Sequence of chain 1.A:
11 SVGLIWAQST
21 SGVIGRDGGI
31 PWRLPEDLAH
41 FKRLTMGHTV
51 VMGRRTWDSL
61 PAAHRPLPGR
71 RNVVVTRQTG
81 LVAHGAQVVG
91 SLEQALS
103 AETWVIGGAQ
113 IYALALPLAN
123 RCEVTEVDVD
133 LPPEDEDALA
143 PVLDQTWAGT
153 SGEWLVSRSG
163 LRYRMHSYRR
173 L

This protein binds this small molecule.
Small molecule (SMILES): CCc1nc(N)nc(N)c1OCCCOc1cccc(C[C@@H](C(=O)O)C(F)F)c1

Binding-site contacts:
Ligand atom N07 contacts residue TRP16 of chain 1.A at 3.3 Å.
Ligand atom O28 contacts residue ARG70 of chain 1.A at 2.7 Å (salt-bridge).
Ligand atom C05 contacts residue ASP37 of chain 1.A at 3.5 Å.
Ligand atom F24 contacts residue LEU38 of chain 1.A at 3.3 Å.
Ligand atom C14 contacts residue LEU60 of chain 1.A at 3.6 Å (hydrophobic).
Ligand atom N09 contacts residue ILE108 of chain 1.A at 3.0 Å (h-bond).
Ligand atom C08 contacts residue NAP1 of chain 1.B at 3.3 Å.
Ligand atom C08 contacts residue PHE41 of chain 1.A at 3.5 Å (hydrophobic).
Ligand atom C29 contacts residue LEU67 of chain 1.A at 3.8 Å (hydrophobic).
Ligand atom C16 contacts residue LEU60 of chain 1.A at 3.8 Å (hydrophobic).
Ligand atom N07 contacts residue PHE41 of chain 1.A at 3.4 Å.
Ligand atom F25 contacts residue LYS42 of chain 1.A at 3.7 Å.
Ligand atom N06 contacts residue ILE15 of chain 1.A at 3.7 Å.
Ligand atom C01 contacts residue LEU38 of chain 1.A at 3.4 Å (hydrophobic).
Ligand atom C26 contacts residue ARG70 of chain 1.A at 3.5 Å.
Ligand atom C21 contacts residue HIS64 of chain 1.A at 3.8 Å.
Ligand atom C03 contacts residue ASP37 of chain 1.A at 3.5 Å.
Ligand atom F25 contacts residue LEU38 of chain 1.A at 3.6 Å.
Ligand atom N09 contacts residue TYR114 of chain 1.A at 3.3 Å (h-bond).
Ligand atom N09 contacts residue NAP1 of chain 1.B at 3.6 Å (h-bond).
Ligand atom C02 contacts residue ASP37 of chain 1.A at 3.5 Å.
Ligand atom O15 contacts residue LEU60 of chain 1.A at 3.4 Å.
Ligand atom N06 contacts residue TRP16 of chain 1.A at 3.7 Å.
Ligand atom O28 contacts residue PHE41 of chain 1.A at 3.2 Å.
Ligand atom C18 contacts residue PRO61 of chain 1.A at 3.5 Å (hydrophobic).
Ligand atom C05 contacts residue PHE41 of chain 1.A at 3.7 Å (hydrophobic).
Ligand atom N07 contacts residue NAP1 of chain 1.B at 3.7 Å.
Ligand atom C05 contacts residue ALA17 of chain 1.A at 3.8 Å (hydrophobic).
Ligand atom N04 contacts residue ASP37 of chain 1.A at 2.7 Å (salt-bridge).
Ligand atom N09 contacts residue PHE41 of chain 1.A at 3.7 Å.
Ligand atom C10 contacts residue NAP1 of chain 1.B at 3.4 Å.
Ligand atom N06 contacts residue ASP37 of chain 1.A at 2.9 Å (salt-bridge).
Ligand atom N07 contacts residue ILE15 of chain 1.A at 3.5 Å (h-bond).
Ligand atom O27 contacts residue ARG70 of chain 1.A at 2.9 Å (salt-bridge).
Ligand atom C12 contacts residue PHE41 of chain 1.A at 3.7 Å (hydrophobic).
Ligand atom C02 contacts residue ILE30 of chain 1.A at 3.6 Å (hydrophobic).
Ligand atom O11 contacts residue NAP1 of chain 1.B at 3.3 Å.
Ligand atom N09 contacts residue ILE15 of chain 1.A at 2.9 Å (h-bond).
Ligand atom C08 contacts residue ILE15 of chain 1.A at 3.6 Å (hydrophobic).
Ligand atom O28 contacts residue LYS42 of chain 1.A at 3.6 Å.